A protein and the small-molecule ligand that binds it are described below.
Small molecule (SMILES): CC(=O)N[C@@H]1[C@@H](O)[C@H](O)[C@@H](CO)O[C@H]1O

Sequence of chain 1.A:
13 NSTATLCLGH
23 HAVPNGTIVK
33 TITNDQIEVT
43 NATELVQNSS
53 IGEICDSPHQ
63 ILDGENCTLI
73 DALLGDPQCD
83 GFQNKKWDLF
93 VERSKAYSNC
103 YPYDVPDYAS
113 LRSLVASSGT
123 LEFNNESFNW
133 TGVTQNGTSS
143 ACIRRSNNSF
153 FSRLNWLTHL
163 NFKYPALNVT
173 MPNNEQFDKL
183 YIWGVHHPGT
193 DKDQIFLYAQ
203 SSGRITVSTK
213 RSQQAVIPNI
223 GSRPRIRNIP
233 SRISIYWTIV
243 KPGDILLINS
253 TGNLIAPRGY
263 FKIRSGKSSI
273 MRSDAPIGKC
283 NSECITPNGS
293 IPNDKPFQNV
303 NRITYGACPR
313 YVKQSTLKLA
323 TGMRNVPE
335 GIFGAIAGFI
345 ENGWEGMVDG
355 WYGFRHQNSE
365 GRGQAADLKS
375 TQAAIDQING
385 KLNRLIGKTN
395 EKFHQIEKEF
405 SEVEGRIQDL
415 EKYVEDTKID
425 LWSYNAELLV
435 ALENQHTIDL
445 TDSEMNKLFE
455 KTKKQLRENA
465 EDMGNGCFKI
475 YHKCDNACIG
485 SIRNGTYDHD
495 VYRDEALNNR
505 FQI

Binding-site contacts:
Ligand atom C1 contacts residue ASN27 of chain 1.A at 1.4 Å.
Ligand atom C4 contacts residue ASN27 of chain 1.A at 4.1 Å.
Ligand atom C3 contacts residue NAG1 of chain 1.D at 3.9 Å.
Ligand atom O4 contacts residue NAG1 of chain 1.D at 4.2 Å.
Ligand atom C8 contacts residue ASN43 of chain 1.A at 4.0 Å.
Ligand atom C3 contacts residue ASN27 of chain 1.A at 3.6 Å.
Ligand atom O7 contacts residue ASN27 of chain 1.A at 3.6 Å (h-bond).
Ligand atom C8 contacts residue ASN27 of chain 1.A at 4.3 Å.
Ligand atom C5 contacts residue ASN27 of chain 1.A at 3.7 Å.
Ligand atom O5 contacts residue ASN27 of chain 1.A at 2.4 Å (h-bond).
Ligand atom O3 contacts residue NAG1 of chain 1.D at 4.2 Å.
Ligand atom C7 contacts residue ASN27 of chain 1.A at 3.3 Å.
Ligand atom N2 contacts residue ASN27 of chain 1.A at 2.7 Å (h-bond).
Ligand atom C2 contacts residue ASN27 of chain 1.A at 2.2 Å.
Ligand atom C8 contacts residue THR29 of chain 1.A at 3.3 Å.